A protein and the small-molecule ligand that binds it are described below.
Small molecule (SMILES): CC(=O)N[C@H]1[C@H](O[C@H]2[C@H](O)[C@@H](NC(C)=O)CO[C@@H]2CO)O[C@H](CO)[C@@H](O)[C@@H]1O

Sequence of chain 1.B:
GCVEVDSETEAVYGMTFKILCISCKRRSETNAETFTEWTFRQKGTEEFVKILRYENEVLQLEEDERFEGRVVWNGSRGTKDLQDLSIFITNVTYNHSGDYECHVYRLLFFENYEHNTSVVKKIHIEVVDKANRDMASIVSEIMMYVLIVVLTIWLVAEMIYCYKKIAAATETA

Binding-site contacts:
Ligand atom C7 contacts residue ASN135 of chain 1.B at 3.0 Å.
Ligand atom C6 contacts residue TYR124 of chain 1.B at 4.0 Å (hydrophobic).
Ligand atom C7 contacts residue ARG72 of chain 1.B at 3.6 Å.
Ligand atom N2 contacts residue ASN135 of chain 1.B at 3.0 Å (h-bond).
Ligand atom O7 contacts residue LEU126 of chain 1.B at 4.2 Å.
Ligand atom C5 contacts residue ASN135 of chain 1.B at 3.7 Å.
Ligand atom C8 contacts residue ASN135 of chain 1.B at 4.3 Å.
Ligand atom O6 contacts residue TYR124 of chain 1.B at 3.3 Å.
Ligand atom O6 contacts residue ASN135 of chain 1.B at 4.2 Å.
Ligand atom C3 contacts residue ASN135 of chain 1.B at 3.8 Å.
Ligand atom C8 contacts residue ARG72 of chain 1.B at 3.4 Å.
Ligand atom C5 contacts residue TYR124 of chain 1.B at 4.4 Å (hydrophobic).
Ligand atom C8 contacts residue GLU56 of chain 1.B at 3.2 Å.
Ligand atom C7 contacts residue GLU56 of chain 1.B at 4.5 Å.
Ligand atom O7 contacts residue PHE54 of chain 1.B at 3.7 Å.
Ligand atom O7 contacts residue ASN135 of chain 1.B at 2.6 Å (h-bond).
Ligand atom C7 contacts residue LEU126 of chain 1.B at 4.2 Å (hydrophobic).
Ligand atom C7 contacts residue PHE54 of chain 1.B at 4.4 Å (hydrophobic).
Ligand atom C2 contacts residue ASN135 of chain 1.B at 2.5 Å.
Ligand atom C8 contacts residue LEU126 of chain 1.B at 3.6 Å (hydrophobic).
Ligand atom C4 contacts residue ASN135 of chain 1.B at 4.2 Å.
Ligand atom C8 contacts residue TYR124 of chain 1.B at 3.7 Å (hydrophobic).
Ligand atom C1 contacts residue ASN135 of chain 1.B at 1.4 Å.
Ligand atom C8 contacts residue PHE54 of chain 1.B at 4.1 Å (hydrophobic).
Ligand atom O7 contacts residue ARG72 of chain 1.B at 3.1 Å (salt-bridge).
Ligand atom O5 contacts residue ASN135 of chain 1.B at 2.3 Å (h-bond).